Sequence of chain 1.A:
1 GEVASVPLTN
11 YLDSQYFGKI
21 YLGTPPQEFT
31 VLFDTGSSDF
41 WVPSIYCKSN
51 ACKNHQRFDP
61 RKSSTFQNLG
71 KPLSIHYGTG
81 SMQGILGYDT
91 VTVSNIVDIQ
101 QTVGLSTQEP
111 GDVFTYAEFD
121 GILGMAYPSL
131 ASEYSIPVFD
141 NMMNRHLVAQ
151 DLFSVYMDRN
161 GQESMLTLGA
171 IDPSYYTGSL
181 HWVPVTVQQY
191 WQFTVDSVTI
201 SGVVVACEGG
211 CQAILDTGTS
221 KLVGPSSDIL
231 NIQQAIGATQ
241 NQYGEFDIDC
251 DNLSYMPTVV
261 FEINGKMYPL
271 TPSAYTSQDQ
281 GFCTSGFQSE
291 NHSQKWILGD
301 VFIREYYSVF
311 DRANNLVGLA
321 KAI

This small molecule binds to this protein.
Small molecule (SMILES): CSC[C@H](NC(=O)[C@H](Cc1ccc(I)cc1)NC(=O)[C@@H]1CCCN1)C(=O)N[C@@H](CC1CCCCC1)[C@@H](O)C(=O)OC(C)C

Binding-site contacts:
Ligand atom N contacts residue THR79 of chain 1.A at 3.1 Å.
Ligand atom CS contacts residue GLN288 of chain 1.A at 3.3 Å.
Ligand atom N contacts residue SER220 of chain 1.A at 2.8 Å (h-bond).
Ligand atom O contacts residue THR219 of chain 1.A at 3.5 Å.
Ligand atom OXT contacts residue ASP216 of chain 1.A at 2.9 Å (salt-bridge).
Ligand atom CA contacts residue SER220 of chain 1.A at 3.5 Å.
Ligand atom O contacts residue GLY78 of chain 1.A at 3.5 Å (h-bond).
Ligand atom CZ contacts residue GLN15 of chain 1.A at 3.1 Å.
Ligand atom O contacts residue TYR77 of chain 1.A at 3.5 Å.
Ligand atom O contacts residue TYR77 of chain 1.A at 3.3 Å.
Ligand atom CB contacts residue GLY218 of chain 1.A at 3.3 Å.
Ligand atom CG contacts residue LYS221 of chain 1.A at 3.1 Å.
Ligand atom CM1 contacts residue ILE297 of chain 1.A at 3.4 Å (hydrophobic).
Ligand atom CD2 contacts residue THR79 of chain 1.A at 3.3 Å.
Ligand atom CB contacts residue SER220 of chain 1.A at 3.4 Å.
Ligand atom O contacts residue SER220 of chain 1.A at 2.8 Å (h-bond).
Ligand atom CD1 contacts residue GLY218 of chain 1.A at 3.1 Å.
Ligand atom CE2 contacts residue ILE122 of chain 1.A at 3.5 Å (hydrophobic).
Ligand atom OH contacts residue ASP216 of chain 1.A at 2.7 Å (salt-bridge).
Ligand atom CE1 contacts residue PHE119 of chain 1.A at 3.5 Å (hydrophobic).
Ligand atom CH contacts residue ASP34 of chain 1.A at 2.9 Å.
Ligand atom C contacts residue SER220 of chain 1.A at 3.4 Å.
Ligand atom CE1 contacts residue GLN15 of chain 1.A at 3.1 Å.
Ligand atom CE2 contacts residue PHE114 of chain 1.A at 3.2 Å (hydrophobic).
Ligand atom CA contacts residue ASP34 of chain 1.A at 3.5 Å.
Ligand atom CM1 contacts residue ASP216 of chain 1.A at 3.5 Å.
Ligand atom OXT contacts residue GLY36 of chain 1.A at 3.4 Å (h-bond).
Ligand atom I contacts residue GLN15 of chain 1.A at 2.9 Å.
Ligand atom CB contacts residue GLN288 of chain 1.A at 3.5 Å.
Ligand atom CE2 contacts residue VAL113 of chain 1.A at 3.4 Å (hydrophobic).
Ligand atom CD1 contacts residue SER14 of chain 1.A at 3.3 Å.
Ligand atom N contacts residue GLY218 of chain 1.A at 3.0 Å (h-bond).
Ligand atom CB contacts residue ASP34 of chain 1.A at 3.1 Å.
Ligand atom CA contacts residue SER220 of chain 1.A at 3.2 Å.
Ligand atom O contacts residue GLY78 of chain 1.A at 3.0 Å (h-bond).
Ligand atom CM1 contacts residue ILE214 of chain 1.A at 3.6 Å (hydrophobic).
Ligand atom O contacts residue THR79 of chain 1.A at 3.2 Å (h-bond).
Ligand atom OH contacts residue ASP34 of chain 1.A at 2.6 Å (salt-bridge).
Ligand atom CA contacts residue GLY218 of chain 1.A at 3.6 Å.
Ligand atom CB contacts residue LYS221 of chain 1.A at 3.0 Å.